A small-molecule ligand and the protein it binds are described below.
Small molecule (SMILES): O=C(O)[C@H]1CCCN1

Sequence of chain 1.A:
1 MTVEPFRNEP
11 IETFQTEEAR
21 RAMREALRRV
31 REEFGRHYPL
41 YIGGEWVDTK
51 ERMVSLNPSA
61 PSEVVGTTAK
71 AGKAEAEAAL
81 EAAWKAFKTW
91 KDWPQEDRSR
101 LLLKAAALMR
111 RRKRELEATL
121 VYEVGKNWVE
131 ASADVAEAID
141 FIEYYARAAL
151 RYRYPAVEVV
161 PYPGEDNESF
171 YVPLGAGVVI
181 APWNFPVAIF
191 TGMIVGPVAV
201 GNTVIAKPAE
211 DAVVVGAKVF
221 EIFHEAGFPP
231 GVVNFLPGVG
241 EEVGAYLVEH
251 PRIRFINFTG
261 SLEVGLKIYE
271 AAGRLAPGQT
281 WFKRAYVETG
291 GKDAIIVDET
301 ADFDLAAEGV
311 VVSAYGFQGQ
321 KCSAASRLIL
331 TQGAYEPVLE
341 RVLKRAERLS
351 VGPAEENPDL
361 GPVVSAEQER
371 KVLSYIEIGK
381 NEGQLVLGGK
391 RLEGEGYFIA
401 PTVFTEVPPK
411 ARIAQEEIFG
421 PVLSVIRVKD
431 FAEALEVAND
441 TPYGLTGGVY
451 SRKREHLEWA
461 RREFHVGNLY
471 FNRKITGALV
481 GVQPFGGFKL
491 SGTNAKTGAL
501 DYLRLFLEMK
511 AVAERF

Binding-site contacts:
Ligand atom O contacts residue SER323 of chain 1.A at 3.2 Å (h-bond).
Ligand atom CG contacts residue ILE189 of chain 1.A at 4.0 Å (hydrophobic).
Ligand atom C contacts residue PHE485 of chain 1.A at 4.4 Å (hydrophobic).
Ligand atom CD contacts residue GLU137 of chain 1.A at 3.4 Å.
Ligand atom CG contacts residue GLU137 of chain 1.A at 3.7 Å.
Ligand atom OXT contacts residue LYS321 of chain 1.A at 4.2 Å.
Ligand atom C contacts residue SER323 of chain 1.A at 3.4 Å.
Ligand atom OXT contacts residue PHE185 of chain 1.A at 3.8 Å.
Ligand atom N contacts residue GLU137 of chain 1.A at 2.9 Å (salt-bridge).
Ligand atom O contacts residue ALA478 of chain 1.A at 3.2 Å (h-bond).
Ligand atom OXT contacts residue SER323 of chain 1.A at 2.8 Å (h-bond).
Ligand atom O contacts residue GLY477 of chain 1.A at 3.1 Å (h-bond).
Ligand atom OXT contacts residue GLY477 of chain 1.A at 3.4 Å (h-bond).
Ligand atom CG contacts residue PHE485 of chain 1.A at 3.9 Å (hydrophobic).
Ligand atom OXT contacts residue THR476 of chain 1.A at 4.4 Å.
Ligand atom CB contacts residue PHE485 of chain 1.A at 3.3 Å (hydrophobic).
Ligand atom O contacts residue THR476 of chain 1.A at 3.8 Å.
Ligand atom C contacts residue THR476 of chain 1.A at 4.4 Å.
Ligand atom C contacts residue GLY477 of chain 1.A at 3.4 Å.
Ligand atom C contacts residue ALA478 of chain 1.A at 3.7 Å (hydrophobic).
Ligand atom N contacts residue PHE185 of chain 1.A at 3.9 Å.
Ligand atom CA contacts residue ALA478 of chain 1.A at 3.9 Å (hydrophobic).
Ligand atom CD contacts residue PHE185 of chain 1.A at 3.7 Å (hydrophobic).
Ligand atom CA contacts residue GLY477 of chain 1.A at 4.5 Å.
Ligand atom CA contacts residue GLU137 of chain 1.A at 3.9 Å.
Ligand atom O contacts residue PHE485 of chain 1.A at 3.8 Å.
Ligand atom CD contacts residue ILE189 of chain 1.A at 3.9 Å (hydrophobic).